Sequence of chain 1.A:
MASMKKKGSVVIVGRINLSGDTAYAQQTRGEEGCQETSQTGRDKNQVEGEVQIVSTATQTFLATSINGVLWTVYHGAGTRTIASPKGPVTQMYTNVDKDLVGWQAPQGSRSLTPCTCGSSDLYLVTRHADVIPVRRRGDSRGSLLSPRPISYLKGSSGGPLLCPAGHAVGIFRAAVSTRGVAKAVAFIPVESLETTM

Binding-site contacts:
Ligand atom S39 contacts residue SER158 of chain 1.A at 3.5 Å (h-bond).
Ligand atom C02 contacts residue HIS76 of chain 1.A at 3.5 Å.
Ligand atom O40 contacts residue GLY156 of chain 1.A at 2.8 Å (h-bond).
Ligand atom C34 contacts residue VAL97 of chain 1.A at 3.3 Å (hydrophobic).
Ligand atom C14 contacts residue PHE173 of chain 1.A at 3.2 Å (hydrophobic).
Ligand atom C43 contacts residue GLN60 of chain 1.A at 3.7 Å.
Ligand atom O41 contacts residue GLY156 of chain 1.A at 3.2 Å.
Ligand atom O41 contacts residue SER158 of chain 1.A at 2.9 Å (h-bond).
Ligand atom C45 contacts residue HIS76 of chain 1.A at 3.6 Å.
Ligand atom C53 contacts residue VAL177 of chain 1.A at 3.6 Å (hydrophobic).
Ligand atom C36 contacts residue SO41 of chain 1.I at 3.2 Å.
Ligand atom C25 contacts residue ASP100 of chain 1.A at 3.7 Å.
Ligand atom O38 contacts residue GLY156 of chain 1.A at 3.0 Å (h-bond).
Ligand atom C28 contacts residue ASP100 of chain 1.A at 3.4 Å.
Ligand atom O20 contacts residue ALA176 of chain 1.A at 3.5 Å (h-bond).
Ligand atom C12 contacts residue SER158 of chain 1.A at 3.5 Å.
Ligand atom O41 contacts residue PHE62 of chain 1.A at 3.3 Å.
Ligand atom O38 contacts residue LEU154 of chain 1.A at 3.5 Å (h-bond).
Ligand atom C44 contacts residue HIS76 of chain 1.A at 3.4 Å.
Ligand atom N37 contacts residue HIS76 of chain 1.A at 3.1 Å (h-bond).
Ligand atom C46 contacts residue LEU154 of chain 1.A at 3.4 Å (hydrophobic).
Ligand atom N37 contacts residue SER158 of chain 1.A at 3.4 Å (h-bond).
Ligand atom N10 contacts residue ARG174 of chain 1.A at 2.8 Å (salt-bridge).
Ligand atom C27 contacts residue HIS76 of chain 1.A at 3.7 Å.
Ligand atom N30 contacts residue ASP100 of chain 1.A at 3.4 Å (salt-bridge).
Ligand atom C45 contacts residue GLN60 of chain 1.A at 3.6 Å.
Ligand atom C31 contacts residue ASP100 of chain 1.A at 3.5 Å.
Ligand atom O38 contacts residue SER158 of chain 1.A at 3.4 Å (h-bond).
Ligand atom C31 contacts residue VAL97 of chain 1.A at 3.3 Å (hydrophobic).
Ligand atom C43 contacts residue THR61 of chain 1.A at 3.6 Å.
Ligand atom O16 contacts residue ALA176 of chain 1.A at 2.9 Å (h-bond).
Ligand atom O41 contacts residue THR61 of chain 1.A at 3.7 Å.
Ligand atom O38 contacts residue SER157 of chain 1.A at 3.5 Å (h-bond).
Ligand atom C04 contacts residue HIS76 of chain 1.A at 3.6 Å.
Ligand atom N10 contacts residue HIS76 of chain 1.A at 3.5 Å.
Ligand atom C53 contacts residue ARG142 of chain 1.A at 3.3 Å.
Ligand atom O35 contacts residue TYR75 of chain 1.A at 3.3 Å.
Ligand atom N17 contacts residue ALA176 of chain 1.A at 2.9 Å (h-bond).
Ligand atom C29 contacts residue HIS76 of chain 1.A at 3.4 Å.
Ligand atom O16 contacts residue ALA175 of chain 1.A at 3.1 Å.

This small molecule binds to this protein.
Small molecule (SMILES): COc1ccc2nc(C)c(O[C@@H]3C[C@H]4C(=O)N[C@]5(C(=O)NS(=O)(=O)C6(C)CC6)C[C@H]5/C=C\CCCCC[C@H](NC(=O)OC5CCCC5)C(=O)N4C3)nc2c1